Sequence of chain 1.I:
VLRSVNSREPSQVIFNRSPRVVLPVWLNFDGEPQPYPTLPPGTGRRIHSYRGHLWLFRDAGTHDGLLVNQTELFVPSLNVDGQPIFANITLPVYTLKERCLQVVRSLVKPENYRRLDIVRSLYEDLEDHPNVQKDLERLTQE

Binding-site contacts:
Ligand atom CAJ contacts residue TYR47 of chain 1.I at 3.8 Å (hydrophobic).
Ligand atom CAH contacts residue HIS59 of chain 1.I at 3.6 Å.
Ligand atom CAK contacts residue LEU50 of chain 1.I at 3.8 Å (hydrophobic).
Ligand atom CG contacts residue HIS64 of chain 1.I at 3.8 Å.
Ligand atom CAC contacts residue TYR47 of chain 1.I at 3.6 Å (hydrophobic).
Ligand atom CAH contacts residue ILE58 of chain 1.I at 3.9 Å (hydrophobic).
Ligand atom CAV contacts residue TYR47 of chain 1.I at 3.9 Å (hydrophobic).
Ligand atom CD2 contacts residue TRP37 of chain 1.I at 3.6 Å (hydrophobic).
Ligand atom CAJ contacts residue ILE58 of chain 1.I at 3.4 Å (hydrophobic).
Ligand atom CG contacts residue TRP66 of chain 1.I at 3.7 Å (hydrophobic).
Ligand atom CA contacts residue TYR47 of chain 1.I at 3.8 Å (hydrophobic).
Ligand atom CB contacts residue TYR47 of chain 1.I at 3.5 Å (hydrophobic).
Ligand atom OAD contacts residue TYR61 of chain 1.I at 3.5 Å.
Ligand atom N contacts residue TYR61 of chain 1.I at 3.9 Å.
Ligand atom CG contacts residue TRP37 of chain 1.I at 3.9 Å (hydrophobic).
Ligand atom CD2 contacts residue TYR47 of chain 1.I at 3.4 Å (hydrophobic).
Ligand atom CB contacts residue HIS59 of chain 1.I at 3.6 Å.
Ligand atom CAM contacts residue HIS59 of chain 1.I at 3.8 Å.
Ligand atom NAR contacts residue HIS59 of chain 1.I at 2.9 Å (h-bond).
Ligand atom CG contacts residue TYR47 of chain 1.I at 3.8 Å (hydrophobic).
Ligand atom CAT contacts residue TYR61 of chain 1.I at 3.5 Å (hydrophobic).
Ligand atom C contacts residue HIS59 of chain 1.I at 3.6 Å.
Ligand atom OD1 contacts residue TRP37 of chain 1.I at 3.9 Å.
Ligand atom CA contacts residue HIS59 of chain 1.I at 3.4 Å.
Ligand atom CG contacts residue SER60 of chain 1.I at 3.7 Å.
Ligand atom NAQ contacts residue PRO48 of chain 1.I at 3.6 Å.
Ligand atom CAH contacts residue TYR47 of chain 1.I at 3.9 Å (hydrophobic).
Ligand atom CAK contacts residue PRO48 of chain 1.I at 3.3 Å (hydrophobic).
Ligand atom CAX contacts residue ILE58 of chain 1.I at 3.6 Å (hydrophobic).
Ligand atom OD1 contacts residue HIS64 of chain 1.I at 2.7 Å (h-bond).
Ligand atom OD1 contacts residue TYR61 of chain 1.I at 3.8 Å.
Ligand atom N contacts residue TYR47 of chain 1.I at 3.7 Å.
Ligand atom CB contacts residue TRP66 of chain 1.I at 3.6 Å (hydrophobic).
Ligand atom C contacts residue TYR47 of chain 1.I at 3.5 Å (hydrophobic).
Ligand atom OD1 contacts residue SER60 of chain 1.I at 2.6 Å (h-bond).
Ligand atom O contacts residue TYR47 of chain 1.I at 2.7 Å (h-bond).
Ligand atom NAQ contacts residue ARG56 of chain 1.I at 3.4 Å (salt-bridge).
Ligand atom CAW contacts residue TYR47 of chain 1.I at 3.8 Å (hydrophobic).
Ligand atom CAW contacts residue ILE58 of chain 1.I at 3.8 Å (hydrophobic).
Ligand atom CAC contacts residue TRP37 of chain 1.I at 3.5 Å (hydrophobic).

This protein binds this small molecule.
Small molecule (SMILES): CC(C)(C)CC(=O)N1C[C@H](O)C[C@H]1C(=O)NCc1ccc(-c2cncs2)cc1